Binding-site contacts:
Ligand atom O1P contacts residue GLY333 of chain 1.F at 3.8 Å.
Ligand atom N1 contacts residue GLN446 of chain 1.F at 2.8 Å (h-bond).
Ligand atom C8 contacts residue MET75 of chain 1.F at 3.6 Å (hydrophobic).
Ligand atom O2P contacts residue TYR416 of chain 1.F at 3.5 Å (h-bond).
Ligand atom C6 contacts residue MET419 of chain 1.F at 3.6 Å (hydrophobic).
Ligand atom O2P contacts residue SER393 of chain 1.F at 3.3 Å (h-bond).
Ligand atom N7 contacts residue MET75 of chain 1.F at 3.7 Å.
Ligand atom C3' contacts residue ARG327 of chain 1.F at 3.7 Å.
Ligand atom C5 contacts residue MET419 of chain 1.F at 3.8 Å (hydrophobic).
Ligand atom P contacts residue SER393 of chain 1.F at 3.8 Å.
Ligand atom N7 contacts residue ILE335 of chain 1.F at 3.4 Å.
Ligand atom C6 contacts residue GLN446 of chain 1.F at 3.8 Å.
Ligand atom O1P contacts residue GLY370 of chain 1.F at 3.3 Å.
Ligand atom O3' contacts residue ASP369 of chain 1.F at 3.1 Å (salt-bridge).
Ligand atom O2P contacts residue SER334 of chain 1.F at 2.5 Å (h-bond).
Ligand atom O3' contacts residue MET390 of chain 1.F at 3.5 Å (h-bond).
Ligand atom C2' contacts residue ASP369 of chain 1.F at 3.7 Å.
Ligand atom C2 contacts residue GLN446 of chain 1.F at 3.5 Å.
Ligand atom O3P contacts residue GLY392 of chain 1.F at 2.8 Å (h-bond).
Ligand atom O2' contacts residue ASP369 of chain 1.F at 2.5 Å (salt-bridge).
Ligand atom O3' contacts residue SER73 of chain 1.F at 3.1 Å (h-bond).
Ligand atom C2' contacts residue ARG327 of chain 1.F at 3.4 Å.
Ligand atom C2 contacts residue THR338 of chain 1.F at 3.8 Å.
Ligand atom O1P contacts residue GLY371 of chain 1.F at 3.3 Å (h-bond).
Ligand atom N7 contacts residue GLY418 of chain 1.F at 3.8 Å.
Ligand atom C2 contacts residue CYS336 of chain 1.F at 3.5 Å (hydrophobic).
Ligand atom N3 contacts residue CYS336 of chain 1.F at 3.9 Å.
Ligand atom C5 contacts residue ILE335 of chain 1.F at 3.5 Å (hydrophobic).
Ligand atom C3' contacts residue SER73 of chain 1.F at 3.3 Å.
Ligand atom N7 contacts residue MET419 of chain 1.F at 3.2 Å (h-bond).
Ligand atom O6 contacts residue GLY420 of chain 1.F at 2.5 Å (h-bond).
Ligand atom O2' contacts residue ARG327 of chain 1.F at 3.2 Å (salt-bridge).
Ligand atom O2' contacts residue ASN308 of chain 1.F at 3.8 Å.
Ligand atom O6 contacts residue GLY418 of chain 1.F at 3.2 Å.
Ligand atom O3P contacts residue SER393 of chain 1.F at 2.9 Å (h-bond).
Ligand atom O6 contacts residue MET419 of chain 1.F at 2.7 Å (h-bond).
Ligand atom O3' contacts residue ARG327 of chain 1.F at 3.1 Å (salt-bridge).
Ligand atom O1P contacts residue SER334 of chain 1.F at 3.9 Å.
Ligand atom C6 contacts residue GLY420 of chain 1.F at 3.5 Å.
Ligand atom C8 contacts residue ILE335 of chain 1.F at 3.6 Å (hydrophobic).

The small molecule below binds the protein below.
Small molecule (SMILES): O=c1[nH]cnc2c1ncn2[C@@H]1O[C@H](COP(=O)(O)O)[C@@H](O)[C@H]1O

Sequence of chain 1.F:
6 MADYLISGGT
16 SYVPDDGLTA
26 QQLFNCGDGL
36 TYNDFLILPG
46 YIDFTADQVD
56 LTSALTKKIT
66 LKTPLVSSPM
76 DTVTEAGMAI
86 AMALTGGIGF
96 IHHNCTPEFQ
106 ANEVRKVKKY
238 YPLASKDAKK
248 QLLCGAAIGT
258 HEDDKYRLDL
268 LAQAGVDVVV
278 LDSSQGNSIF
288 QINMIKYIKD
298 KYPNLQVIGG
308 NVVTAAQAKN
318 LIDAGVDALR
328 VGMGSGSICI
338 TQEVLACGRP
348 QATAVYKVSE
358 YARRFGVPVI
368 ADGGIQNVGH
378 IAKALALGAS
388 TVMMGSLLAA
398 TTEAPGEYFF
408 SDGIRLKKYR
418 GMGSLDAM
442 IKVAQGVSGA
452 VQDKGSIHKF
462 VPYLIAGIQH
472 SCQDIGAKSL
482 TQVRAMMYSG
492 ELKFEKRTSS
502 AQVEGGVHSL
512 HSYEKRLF